Sequence of chain 1.C:
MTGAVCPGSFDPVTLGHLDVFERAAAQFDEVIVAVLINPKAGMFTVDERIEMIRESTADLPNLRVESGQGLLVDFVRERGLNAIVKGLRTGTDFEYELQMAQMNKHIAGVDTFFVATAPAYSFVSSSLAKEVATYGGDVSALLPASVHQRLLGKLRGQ

Binding-site contacts:
Ligand atom C05 contacts residue LEU74 of chain 1.C at 4.4 Å (hydrophobic).
Ligand atom C11 contacts residue PRO8 of chain 1.C at 4.0 Å (hydrophobic).
Ligand atom C04 contacts residue VAL36 of chain 1.C at 4.2 Å (hydrophobic).
Ligand atom C01 contacts residue PHE77 of chain 1.C at 4.0 Å (hydrophobic).
Ligand atom O09 contacts residue LEU74 of chain 1.C at 4.1 Å.
Ligand atom O12 contacts residue GLY9 of chain 1.C at 3.3 Å.
Ligand atom C05 contacts residue PRO8 of chain 1.C at 4.0 Å (hydrophobic).
Ligand atom C04 contacts residue PRO8 of chain 1.C at 4.2 Å (hydrophobic).
Ligand atom O13 contacts residue PRO8 of chain 1.C at 3.5 Å.
Ligand atom C02 contacts residue LEU74 of chain 1.C at 4.1 Å (hydrophobic).
Ligand atom C04 contacts residue LEU74 of chain 1.C at 4.3 Å (hydrophobic).
Ligand atom C06 contacts residue LEU74 of chain 1.C at 4.1 Å (hydrophobic).
Ligand atom C02 contacts residue GLY70 of chain 1.C at 4.3 Å.
Ligand atom C07 contacts residue LEU37 of chain 1.C at 3.8 Å (hydrophobic).
Ligand atom C06 contacts residue LEU37 of chain 1.C at 3.8 Å (hydrophobic).
Ligand atom C05 contacts residue GLY9 of chain 1.C at 4.2 Å.
Ligand atom C04 contacts residue LEU37 of chain 1.C at 3.7 Å (hydrophobic).
Ligand atom O12 contacts residue PRO8 of chain 1.C at 4.0 Å.
Ligand atom C01 contacts residue GLY70 of chain 1.C at 3.8 Å.
Ligand atom C01 contacts residue GLN71 of chain 1.C at 3.7 Å.
Ligand atom C08 contacts residue LEU74 of chain 1.C at 4.3 Å (hydrophobic).
Ligand atom C03 contacts residue LEU74 of chain 1.C at 4.2 Å (hydrophobic).
Ligand atom C07 contacts residue LEU74 of chain 1.C at 3.8 Å (hydrophobic).
Ligand atom C03 contacts residue LEU37 of chain 1.C at 4.1 Å (hydrophobic).
Ligand atom C03 contacts residue ALA35 of chain 1.C at 3.9 Å (hydrophobic).
Ligand atom C02 contacts residue LEU37 of chain 1.C at 4.0 Å (hydrophobic).
Ligand atom C07 contacts residue GLY72 of chain 1.C at 3.6 Å.
Ligand atom C11 contacts residue GLY9 of chain 1.C at 3.8 Å.
Ligand atom C04 contacts residue GLY9 of chain 1.C at 4.2 Å.
Ligand atom O13 contacts residue GLY9 of chain 1.C at 3.2 Å (h-bond).
Ligand atom C02 contacts residue GLY72 of chain 1.C at 4.0 Å.
Ligand atom O13 contacts residue LEU37 of chain 1.C at 3.8 Å.
Ligand atom C03 contacts residue GLY70 of chain 1.C at 4.2 Å.
Ligand atom C04 contacts residue ALA35 of chain 1.C at 3.5 Å (hydrophobic).
Ligand atom C01 contacts residue LEU73 of chain 1.C at 3.9 Å (hydrophobic).
Ligand atom C01 contacts residue LEU74 of chain 1.C at 4.0 Å (hydrophobic).
Ligand atom C01 contacts residue GLY72 of chain 1.C at 3.4 Å.
Ligand atom O13 contacts residue ALA35 of chain 1.C at 4.3 Å.
Ligand atom C05 contacts residue LEU37 of chain 1.C at 3.7 Å (hydrophobic).
Ligand atom O12 contacts residue SER10 of chain 1.C at 4.3 Å.

A protein and the small-molecule ligand that binds it are described below.
Small molecule (SMILES): Cc1ccc2oc(=O)cc(O)c2c1